This small molecule binds to this protein.
Small molecule (SMILES): CC(=O)N[C@H]1[C@H](O[C@H]2[C@H](O)[C@@H](NC(C)=O)CO[C@@H]2CO)O[C@H](CO)[C@@H](O)[C@@H]1O

Sequence of chain 2.D:
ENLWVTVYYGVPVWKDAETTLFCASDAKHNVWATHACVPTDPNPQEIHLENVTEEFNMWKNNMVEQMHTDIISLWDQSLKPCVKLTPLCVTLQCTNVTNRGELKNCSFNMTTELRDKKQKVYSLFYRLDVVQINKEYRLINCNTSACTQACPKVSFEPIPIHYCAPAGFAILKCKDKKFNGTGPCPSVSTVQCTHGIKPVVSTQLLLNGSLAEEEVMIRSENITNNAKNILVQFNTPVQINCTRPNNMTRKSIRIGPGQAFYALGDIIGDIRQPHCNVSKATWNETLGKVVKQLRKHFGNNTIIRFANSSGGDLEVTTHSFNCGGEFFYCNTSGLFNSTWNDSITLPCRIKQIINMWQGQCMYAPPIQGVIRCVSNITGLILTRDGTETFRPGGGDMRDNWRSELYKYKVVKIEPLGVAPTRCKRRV

Sequence of chain 2.B:
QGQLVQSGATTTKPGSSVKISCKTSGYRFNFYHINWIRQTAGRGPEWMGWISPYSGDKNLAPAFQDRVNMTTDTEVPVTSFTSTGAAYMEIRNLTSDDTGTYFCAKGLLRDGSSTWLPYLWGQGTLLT

Binding-site contacts:
Ligand atom C1 contacts residue THR206 of chain 2.D at 3.6 Å.
Ligand atom C8 contacts residue ASN204 of chain 2.D at 3.5 Å.
Ligand atom C4 contacts residue ASN204 of chain 2.D at 4.3 Å.
Ligand atom O7 contacts residue VAL78 of chain 2.B at 4.4 Å.
Ligand atom C7 contacts residue ILE247 of chain 2.D at 4.0 Å (hydrophobic).
Ligand atom C7 contacts residue ASN204 of chain 2.D at 3.3 Å.
Ligand atom C8 contacts residue GLU245 of chain 2.D at 3.6 Å.
Ligand atom C3 contacts residue ASN204 of chain 2.D at 3.8 Å.
Ligand atom C5 contacts residue THR206 of chain 2.D at 4.3 Å.
Ligand atom O7 contacts residue ILE247 of chain 2.D at 3.6 Å.
Ligand atom O5 contacts residue THR206 of chain 2.D at 4.1 Å.
Ligand atom C8 contacts residue ARG243 of chain 2.D at 4.0 Å.
Ligand atom C2 contacts residue THR206 of chain 2.D at 4.0 Å.
Ligand atom C8 contacts residue VAL78 of chain 2.B at 4.1 Å (hydrophobic).
Ligand atom O5 contacts residue ASN204 of chain 2.D at 2.4 Å (h-bond).
Ligand atom C2 contacts residue ASN204 of chain 2.D at 2.5 Å.
Ligand atom C8 contacts residue SER244 of chain 2.D at 3.2 Å.
Ligand atom N2 contacts residue ASN204 of chain 2.D at 2.5 Å (h-bond).
Ligand atom C8 contacts residue PRO77 of chain 2.B at 4.1 Å (hydrophobic).
Ligand atom N2 contacts residue THR206 of chain 2.D at 3.7 Å.
Ligand atom C8 contacts residue ILE247 of chain 2.D at 3.6 Å (hydrophobic).
Ligand atom C5 contacts residue ASN204 of chain 2.D at 3.7 Å.
Ligand atom O7 contacts residue ASN204 of chain 2.D at 4.2 Å.
Ligand atom C3 contacts residue THR206 of chain 2.D at 3.8 Å.
Ligand atom C1 contacts residue ASN204 of chain 2.D at 1.4 Å.